Binding-site contacts:
Ligand atom C40 contacts residue GLY41 of chain 1.W at 3.8 Å.
Ligand atom O4 contacts residue ASN36 of chain 1.P at 3.2 Å (h-bond).
Ligand atom C22 contacts residue THR39 of chain 1.P at 3.9 Å.
Ligand atom O49 contacts residue TYR45 of chain 1.W at 2.7 Å (h-bond).
Ligand atom C43 contacts residue LEU38 of chain 1.W at 3.5 Å (hydrophobic).
Ligand atom O49 contacts residue SER37 of chain 1.P at 3.5 Å (h-bond).
Ligand atom C2 contacts residue SER37 of chain 1.P at 3.5 Å.
Ligand atom O3 contacts residue ASN36 of chain 1.P at 3.7 Å.
Ligand atom C5 contacts residue ASN36 of chain 1.P at 3.0 Å.
Ligand atom C5 contacts residue DMU1 of chain 1.MD at 3.9 Å.
Ligand atom O16 contacts residue TYR45 of chain 1.W at 3.6 Å.
Ligand atom C31 contacts residue TYR45 of chain 1.W at 3.5 Å (hydrophobic).
Ligand atom C37 contacts residue ILE43 of chain 1.P at 3.7 Å (hydrophobic).
Ligand atom C25 contacts residue TYR45 of chain 1.W at 3.8 Å (hydrophobic).
Ligand atom C11 contacts residue DMU1 of chain 1.ND at 3.8 Å.
Ligand atom C31 contacts residue ILE43 of chain 1.P at 3.6 Å (hydrophobic).
Ligand atom C43 contacts residue DMU1 of chain 1.MD at 3.8 Å.
Ligand atom C22 contacts residue DMU1 of chain 1.MD at 3.6 Å.
Ligand atom C28 contacts residue DMU1 of chain 1.MD at 3.7 Å.
Ligand atom C57 contacts residue DMU1 of chain 1.ND at 3.6 Å.
Ligand atom C40 contacts residue GLY42 of chain 1.W at 3.9 Å.
Ligand atom C7 contacts residue ASN36 of chain 1.P at 3.5 Å.
Ligand atom C34 contacts residue TYR45 of chain 1.W at 4.0 Å (hydrophobic).
Ligand atom O55 contacts residue MET31 of chain 1.P at 3.9 Å.
Ligand atom O7 contacts residue DMU1 of chain 1.MD at 3.9 Å.
Ligand atom O2 contacts residue DMU1 of chain 1.MD at 3.9 Å.
Ligand atom C37 contacts residue DMU1 of chain 1.MD at 4.0 Å.
Ligand atom C6 contacts residue DMU1 of chain 1.MD at 4.0 Å.
Ligand atom C10 contacts residue ASN36 of chain 1.P at 4.1 Å.
Ligand atom C43 contacts residue THR37 of chain 1.W at 3.9 Å.
Ligand atom C2 contacts residue DMU1 of chain 1.MD at 3.8 Å.
Ligand atom O49 contacts residue DMU1 of chain 1.MD at 3.9 Å.
Ligand atom O4 contacts residue DMU1 of chain 1.ND at 4.0 Å.
Ligand atom O49 contacts residue THR39 of chain 1.P at 2.9 Å (h-bond).
Ligand atom O1 contacts residue DMU1 of chain 1.ND at 3.4 Å (h-bond).
Ligand atom O3 contacts residue DMU1 of chain 1.MD at 2.6 Å (h-bond).
Ligand atom C1 contacts residue SER37 of chain 1.P at 4.1 Å.
Ligand atom O55 contacts residue SER37 of chain 1.P at 2.8 Å (h-bond).
Ligand atom C1 contacts residue TYR45 of chain 1.W at 3.3 Å (hydrophobic).
Ligand atom C18 contacts residue DMU1 of chain 1.MD at 3.6 Å.

Sequence of chain 1.P:
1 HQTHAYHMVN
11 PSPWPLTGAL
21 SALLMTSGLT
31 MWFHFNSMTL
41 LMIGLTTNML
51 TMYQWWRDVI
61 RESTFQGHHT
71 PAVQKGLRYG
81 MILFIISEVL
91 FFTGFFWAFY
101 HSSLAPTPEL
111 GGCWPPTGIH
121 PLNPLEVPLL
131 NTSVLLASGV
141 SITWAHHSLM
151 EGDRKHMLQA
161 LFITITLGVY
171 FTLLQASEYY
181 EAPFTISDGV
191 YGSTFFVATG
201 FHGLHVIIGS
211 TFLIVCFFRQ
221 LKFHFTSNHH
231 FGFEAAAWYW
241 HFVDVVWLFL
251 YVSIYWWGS

The protein below binds the small molecule below.
Small molecule (SMILES): CCCCCCCCCCO[C@@H]1O[C@H](CO)[C@@H](O[C@H]2O[C@H](CO)[C@@H](O)[C@H](O)[C@H]2O)[C@H](O)[C@H]1O

Sequence of chain 1.W:
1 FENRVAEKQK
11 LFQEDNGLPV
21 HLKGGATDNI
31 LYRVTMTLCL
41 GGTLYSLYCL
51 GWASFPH